Sequence of chain 2.A:
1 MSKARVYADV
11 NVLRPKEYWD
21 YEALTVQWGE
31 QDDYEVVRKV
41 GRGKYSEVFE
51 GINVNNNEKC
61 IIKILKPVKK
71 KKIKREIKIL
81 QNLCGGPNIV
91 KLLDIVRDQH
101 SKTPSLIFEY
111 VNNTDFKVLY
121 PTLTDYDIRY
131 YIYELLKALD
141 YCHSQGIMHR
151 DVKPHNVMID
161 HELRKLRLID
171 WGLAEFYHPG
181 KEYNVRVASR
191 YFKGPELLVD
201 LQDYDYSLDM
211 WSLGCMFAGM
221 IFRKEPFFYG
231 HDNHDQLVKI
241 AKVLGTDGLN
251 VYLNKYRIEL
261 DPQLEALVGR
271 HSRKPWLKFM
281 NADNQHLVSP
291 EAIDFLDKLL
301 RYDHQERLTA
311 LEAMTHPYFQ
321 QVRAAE

Binding-site contacts:
Ligand atom BR10 contacts residue ILE169 of chain 2.A at 3.7 Å.
Ligand atom BR11 contacts residue PHE108 of chain 2.A at 3.5 Å.
Ligand atom C6 contacts residue MET158 of chain 2.A at 4.2 Å (hydrophobic).
Ligand atom C7 contacts residue ILE61 of chain 2.A at 4.1 Å (hydrophobic).
Ligand atom C9 contacts residue VAL40 of chain 2.A at 4.1 Å (hydrophobic).
Ligand atom C4 contacts residue ILE169 of chain 2.A at 3.5 Å (hydrophobic).
Ligand atom C7 contacts residue MET158 of chain 2.A at 3.5 Å (hydrophobic).
Ligand atom C4 contacts residue ILE61 of chain 2.A at 3.9 Å (hydrophobic).
Ligand atom BR10 contacts residue NA1 of chain 2.B at 3.9 Å.
Ligand atom C11 contacts residue VAL40 of chain 2.A at 3.7 Å (hydrophobic).
Ligand atom C14 contacts residue ASN113 of chain 2.A at 4.2 Å.
Ligand atom N10 contacts residue VAL40 of chain 2.A at 3.9 Å.
Ligand atom C6 contacts residue ILE169 of chain 2.A at 3.9 Å (hydrophobic).
Ligand atom BR13 contacts residue ILE61 of chain 2.A at 3.9 Å.
Ligand atom BR12 contacts residue VAL111 of chain 2.A at 4.0 Å.
Ligand atom BR11 contacts residue NA1 of chain 2.B at 3.2 Å.
Ligand atom BR13 contacts residue MET158 of chain 2.A at 3.9 Å.
Ligand atom C3 contacts residue MET158 of chain 2.A at 3.6 Å (hydrophobic).
Ligand atom BR12 contacts residue ILE61 of chain 2.A at 3.7 Å.
Ligand atom N5 contacts residue VAL48 of chain 2.A at 3.8 Å.
Ligand atom C1 contacts residue ILE61 of chain 2.A at 3.6 Å (hydrophobic).
Ligand atom C2 contacts residue MET158 of chain 2.A at 4.1 Å (hydrophobic).
Ligand atom BR12 contacts residue VAL90 of chain 2.A at 4.0 Å.
Ligand atom C3 contacts residue ILE61 of chain 2.A at 3.7 Å (hydrophobic).
Ligand atom C12 contacts residue MET158 of chain 2.A at 3.8 Å (hydrophobic).
Ligand atom BR13 contacts residue VAL111 of chain 2.A at 2.9 Å.
Ligand atom BR10 contacts residue LYS63 of chain 2.A at 3.7 Å.
Ligand atom BR11 contacts residue VAL90 of chain 2.A at 4.0 Å.
Ligand atom C12 contacts residue ASN113 of chain 2.A at 4.2 Å.
Ligand atom C1 contacts residue ILE169 of chain 2.A at 3.8 Å (hydrophobic).
Ligand atom BR11 contacts residue ILE169 of chain 2.A at 4.2 Å.
Ligand atom BR12 contacts residue GLU109 of chain 2.A at 3.2 Å.
Ligand atom C4 contacts residue VAL48 of chain 2.A at 4.1 Å (hydrophobic).
Ligand atom BR11 contacts residue ILE61 of chain 2.A at 3.9 Å.
Ligand atom C6 contacts residue VAL48 of chain 2.A at 4.0 Å (hydrophobic).
Ligand atom BR10 contacts residue VAL48 of chain 2.A at 4.0 Å.
Ligand atom C2 contacts residue ILE61 of chain 2.A at 3.6 Å (hydrophobic).
Ligand atom N8 contacts residue MET158 of chain 2.A at 3.6 Å.
Ligand atom BR10 contacts residue ASP170 of chain 2.A at 3.2 Å.
Ligand atom C9 contacts residue MET158 of chain 2.A at 4.2 Å (hydrophobic).

A small-molecule ligand and the protein it binds are described below.
Small molecule (SMILES): CN1CCn2c1nc1c(Br)c(Br)c(Br)c(Br)c12